Binding-site contacts:
Ligand atom C8 contacts residue TYR145 of chain 28.A at 4.2 Å (hydrophobic).
Ligand atom C1 contacts residue SER147 of chain 28.A at 3.6 Å.
Ligand atom C1 contacts residue PRO252 of chain 27.A at 4.1 Å (hydrophobic).
Ligand atom C1 contacts residue ALA146 of chain 28.A at 4.0 Å (hydrophobic).
Ligand atom C4 contacts residue PRO252 of chain 27.A at 4.3 Å (hydrophobic).
Ligand atom C11 contacts residue ARG143 of chain 28.A at 3.9 Å.
Ligand atom N5 contacts residue TYR145 of chain 28.A at 2.6 Å (h-bond).
Ligand atom C6 contacts residue ALA146 of chain 28.A at 4.3 Å (hydrophobic).
Ligand atom O10 contacts residue TYR250 of chain 27.A at 2.2 Å (h-bond).
Ligand atom O1B contacts residue ALA146 of chain 28.A at 4.3 Å.
Ligand atom C6 contacts residue TYR145 of chain 28.A at 3.4 Å (hydrophobic).
Ligand atom C11 contacts residue TYR145 of chain 28.A at 3.7 Å (hydrophobic).
Ligand atom O4 contacts residue ASN251 of chain 27.A at 4.3 Å.
Ligand atom C11 contacts residue TYR250 of chain 27.A at 3.0 Å (hydrophobic).
Ligand atom C10 contacts residue TYR145 of chain 28.A at 3.6 Å (hydrophobic).
Ligand atom C8 contacts residue ALA146 of chain 28.A at 4.4 Å (hydrophobic).
Ligand atom C10 contacts residue TYR250 of chain 27.A at 2.8 Å (hydrophobic).
Ligand atom C4 contacts residue TYR145 of chain 28.A at 3.6 Å (hydrophobic).
Ligand atom O1B contacts residue PRO252 of chain 27.A at 3.4 Å.
Ligand atom O1B contacts residue SER147 of chain 28.A at 2.7 Å (h-bond).
Ligand atom O4 contacts residue TYR145 of chain 28.A at 4.2 Å.
Ligand atom C7 contacts residue TYR145 of chain 28.A at 3.9 Å (hydrophobic).
Ligand atom O9 contacts residue ALA146 of chain 28.A at 3.3 Å.
Ligand atom O4 contacts residue TYR250 of chain 27.A at 3.0 Å.
Ligand atom C4 contacts residue TYR250 of chain 27.A at 4.2 Å (hydrophobic).
Ligand atom O4 contacts residue PRO252 of chain 27.A at 4.0 Å.
Ligand atom C5 contacts residue TYR250 of chain 27.A at 4.3 Å (hydrophobic).
Ligand atom O8 contacts residue TYR145 of chain 28.A at 4.2 Å.
Ligand atom C5 contacts residue TYR145 of chain 28.A at 3.3 Å (hydrophobic).
Ligand atom C9 contacts residue ALA146 of chain 28.A at 4.4 Å (hydrophobic).
Ligand atom O10 contacts residue ASN96 of chain 27.A at 4.2 Å.
Ligand atom C3 contacts residue PRO252 of chain 27.A at 4.4 Å (hydrophobic).
Ligand atom N5 contacts residue TYR250 of chain 27.A at 3.8 Å.
Ligand atom O1A contacts residue SER147 of chain 28.A at 3.1 Å (h-bond).
Ligand atom O1A contacts residue ALA146 of chain 28.A at 3.2 Å.

Sequence of chain 27.A:
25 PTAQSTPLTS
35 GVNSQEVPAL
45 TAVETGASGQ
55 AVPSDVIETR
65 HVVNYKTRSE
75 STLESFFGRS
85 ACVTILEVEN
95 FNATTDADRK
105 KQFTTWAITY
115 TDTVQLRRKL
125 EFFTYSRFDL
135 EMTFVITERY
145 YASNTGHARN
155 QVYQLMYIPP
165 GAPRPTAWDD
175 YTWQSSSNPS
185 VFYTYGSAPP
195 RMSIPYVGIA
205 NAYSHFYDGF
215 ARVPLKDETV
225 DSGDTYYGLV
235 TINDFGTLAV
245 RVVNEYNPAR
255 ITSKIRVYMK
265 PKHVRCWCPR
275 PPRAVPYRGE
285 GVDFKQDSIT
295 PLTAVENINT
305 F

A protein and the small-molecule ligand that binds it are described below.
Small molecule (SMILES): CC(=O)N[C@H]1[C@H]([C@H](O)[C@H](O)CO)O[C@@](O)(C(=O)O)C[C@@H]1O

Sequence of chain 28.A:
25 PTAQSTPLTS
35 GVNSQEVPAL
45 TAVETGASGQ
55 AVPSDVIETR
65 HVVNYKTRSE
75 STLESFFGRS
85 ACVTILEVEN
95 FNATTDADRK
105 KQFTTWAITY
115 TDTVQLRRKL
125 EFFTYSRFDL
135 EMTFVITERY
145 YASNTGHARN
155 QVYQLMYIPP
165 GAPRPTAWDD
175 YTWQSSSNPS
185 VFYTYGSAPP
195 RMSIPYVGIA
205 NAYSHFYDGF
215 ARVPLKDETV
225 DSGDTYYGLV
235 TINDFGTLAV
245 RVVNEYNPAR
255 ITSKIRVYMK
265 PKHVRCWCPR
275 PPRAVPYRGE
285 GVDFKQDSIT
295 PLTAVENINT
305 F